Binding-site contacts:
Ligand atom C3 contacts residue TYR12 of chain 1.A at 4.2 Å (hydrophobic).
Ligand atom O7 contacts residue ASN9 of chain 1.A at 3.3 Å (h-bond).
Ligand atom O3 contacts residue TYR12 of chain 1.A at 3.0 Å (h-bond).
Ligand atom C4 contacts residue ASN9 of chain 1.A at 4.2 Å.
Ligand atom C2 contacts residue ASN9 of chain 1.A at 3.8 Å.
Ligand atom O7 contacts residue SER29 of chain 1.A at 3.3 Å.
Ligand atom O3 contacts residue ASN9 of chain 1.A at 3.9 Å.
Ligand atom C6 contacts residue PRO27 of chain 1.A at 4.3 Å (hydrophobic).
Ligand atom O3 contacts residue GLU5 of chain 1.A at 3.0 Å (salt-bridge).
Ligand atom O6 contacts residue PRO27 of chain 1.A at 3.7 Å.
Ligand atom C3 contacts residue GLU5 of chain 1.A at 3.4 Å.
Ligand atom C2 contacts residue ASN9 of chain 1.A at 2.4 Å.
Ligand atom C3 contacts residue ASN9 of chain 1.A at 4.1 Å.
Ligand atom O3 contacts residue PRO27 of chain 1.A at 3.3 Å.
Ligand atom C4 contacts residue GLU5 of chain 1.A at 3.5 Å.
Ligand atom C8 contacts residue ASN9 of chain 1.A at 4.3 Å.
Ligand atom C3 contacts residue ASN9 of chain 1.A at 3.7 Å.
Ligand atom O4 contacts residue GLU1 of chain 1.A at 4.4 Å.
Ligand atom C6 contacts residue GLU1 of chain 1.A at 4.0 Å.
Ligand atom O4 contacts residue TYR12 of chain 1.A at 4.1 Å.
Ligand atom O5 contacts residue PRO27 of chain 1.A at 3.6 Å.
Ligand atom O4 contacts residue GLU5 of chain 1.A at 2.6 Å (salt-bridge).
Ligand atom C1 contacts residue PRO27 of chain 1.A at 4.5 Å (hydrophobic).
Ligand atom C7 contacts residue ASN9 of chain 1.A at 3.2 Å.
Ligand atom O6 contacts residue PHE28 of chain 1.A at 4.1 Å.
Ligand atom O5 contacts residue ASN9 of chain 1.A at 2.3 Å (h-bond).
Ligand atom O5 contacts residue SER29 of chain 1.A at 4.3 Å.
Ligand atom C1 contacts residue SER29 of chain 1.A at 4.0 Å.
Ligand atom C5 contacts residue ASN9 of chain 1.A at 3.6 Å.
Ligand atom C2 contacts residue SER29 of chain 1.A at 4.2 Å.
Ligand atom N2 contacts residue ASN9 of chain 1.A at 2.9 Å (h-bond).
Ligand atom O2 contacts residue ASN9 of chain 1.A at 4.3 Å.
Ligand atom C1 contacts residue ASN9 of chain 1.A at 1.4 Å.
Ligand atom C7 contacts residue SER29 of chain 1.A at 4.3 Å.

Sequence of chain 1.A:
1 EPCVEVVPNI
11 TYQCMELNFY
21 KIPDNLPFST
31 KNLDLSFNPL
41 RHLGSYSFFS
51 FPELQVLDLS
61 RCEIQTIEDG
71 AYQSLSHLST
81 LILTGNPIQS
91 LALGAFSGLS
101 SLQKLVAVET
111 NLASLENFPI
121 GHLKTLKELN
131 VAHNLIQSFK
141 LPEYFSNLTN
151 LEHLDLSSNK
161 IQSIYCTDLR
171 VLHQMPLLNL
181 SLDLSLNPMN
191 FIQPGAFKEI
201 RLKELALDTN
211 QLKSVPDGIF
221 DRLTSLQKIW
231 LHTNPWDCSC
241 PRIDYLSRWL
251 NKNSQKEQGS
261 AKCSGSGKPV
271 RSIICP

A small-molecule ligand and the protein it binds are described below.
Small molecule (SMILES): CC(=O)N[C@H]1[C@H](O[C@H]2[C@H](O)[C@@H](NC(C)=O)CO[C@@H]2CO[C@H]2O[C@@H](C)[C@@H](O)[C@@H](O)[C@@H]2O)O[C@H](CO)[C@@H](O)[C@@H]1O